Sequence of chain 1.A:
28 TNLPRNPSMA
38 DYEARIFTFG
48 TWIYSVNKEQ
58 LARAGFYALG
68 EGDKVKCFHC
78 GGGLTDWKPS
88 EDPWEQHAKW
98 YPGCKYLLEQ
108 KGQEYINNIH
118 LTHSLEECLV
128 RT

This small molecule binds to this protein.
Small molecule (SMILES): CC[C@H](N)C(=O)N[C@@H]1C(=O)N2[C@@H](CC[C@@H]1CN)CC[C@H]2C(=O)NC(c1ccccc1)c1ccccc1

Binding-site contacts:
Ligand atom CAG contacts residue LEU66 of chain 1.A at 3.5 Å (hydrophobic).
Ligand atom CBA contacts residue THR82 of chain 1.A at 4.0 Å.
Ligand atom CAJ contacts residue LEU66 of chain 1.A at 3.7 Å (hydrophobic).
Ligand atom CAI contacts residue LYS71 of chain 1.A at 3.6 Å.
Ligand atom CB contacts residue GLU88 of chain 1.A at 3.9 Å.
Ligand atom CA contacts residue THR82 of chain 1.A at 3.4 Å.
Ligand atom C contacts residue THR82 of chain 1.A at 3.7 Å.
Ligand atom CAI contacts residue GLY80 of chain 1.A at 3.8 Å.
Ligand atom CAI contacts residue VAL72 of chain 1.A at 3.4 Å (hydrophobic).
Ligand atom CBH contacts residue TRP97 of chain 1.A at 4.0 Å (hydrophobic).
Ligand atom CBH contacts residue THR82 of chain 1.A at 4.0 Å.
Ligand atom CB contacts residue GLN93 of chain 1.A at 3.6 Å.
Ligand atom NAB contacts residue ASP83 of chain 1.A at 3.4 Å (salt-bridge).
Ligand atom CAR contacts residue ASP83 of chain 1.A at 3.7 Å.
Ligand atom OAE contacts residue THR82 of chain 1.A at 3.5 Å (h-bond).
Ligand atom CAI contacts residue LEU81 of chain 1.A at 3.5 Å (hydrophobic).
Ligand atom CB contacts residue LEU81 of chain 1.A at 4.1 Å (hydrophobic).
Ligand atom CAG contacts residue LYS71 of chain 1.A at 3.7 Å.
Ligand atom CAA contacts residue GLN93 of chain 1.A at 3.8 Å.
Ligand atom CA contacts residue GLU88 of chain 1.A at 3.7 Å.
Ligand atom CAM contacts residue LEU81 of chain 1.A at 3.5 Å (hydrophobic).
Ligand atom C contacts residue TRP97 of chain 1.A at 4.0 Å (hydrophobic).
Ligand atom CA contacts residue ASP83 of chain 1.A at 3.6 Å.
Ligand atom N contacts residue ASP83 of chain 1.A at 3.8 Å.
Ligand atom CAZ contacts residue THR82 of chain 1.A at 3.8 Å.
Ligand atom CAJ contacts residue LYS71 of chain 1.A at 4.0 Å.
Ligand atom CAM contacts residue THR82 of chain 1.A at 3.6 Å.
Ligand atom CBF contacts residue TRP97 of chain 1.A at 3.9 Å (hydrophobic).
Ligand atom CAA contacts residue GLU88 of chain 1.A at 3.4 Å.
Ligand atom CBI contacts residue GLY80 of chain 1.A at 3.6 Å.
Ligand atom CAM contacts residue GLY80 of chain 1.A at 3.6 Å.
Ligand atom O contacts residue TRP97 of chain 1.A at 3.2 Å.
Ligand atom OAF contacts residue LEU81 of chain 1.A at 3.4 Å.
Ligand atom NAX contacts residue THR82 of chain 1.A at 2.9 Å (h-bond).
Ligand atom NAW contacts residue GLY80 of chain 1.A at 3.7 Å.
Ligand atom CAG contacts residue VAL72 of chain 1.A at 3.7 Å (hydrophobic).
Ligand atom N contacts residue GLU88 of chain 1.A at 2.8 Å (salt-bridge).
Ligand atom CB contacts residue THR82 of chain 1.A at 3.9 Å.
Ligand atom OAF contacts residue THR82 of chain 1.A at 2.9 Å (h-bond).
Ligand atom CAA contacts residue TRP84 of chain 1.A at 3.4 Å (hydrophobic).